This protein binds this small molecule.
Small molecule (SMILES): O=c1[nH]cnc2scc(-c3ccccc3)c12

Sequence of chain 1.A:
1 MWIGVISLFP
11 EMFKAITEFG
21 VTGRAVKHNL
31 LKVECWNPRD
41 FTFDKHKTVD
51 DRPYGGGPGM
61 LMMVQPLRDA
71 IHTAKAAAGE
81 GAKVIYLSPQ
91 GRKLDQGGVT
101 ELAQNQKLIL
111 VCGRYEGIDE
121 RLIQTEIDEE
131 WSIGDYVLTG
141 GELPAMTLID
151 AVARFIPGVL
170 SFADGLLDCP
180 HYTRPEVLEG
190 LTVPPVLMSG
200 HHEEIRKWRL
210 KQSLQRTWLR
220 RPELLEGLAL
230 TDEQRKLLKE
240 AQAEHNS

Binding-site contacts:
Ligand atom C6 contacts residue THR139 of chain 1.A at 3.7 Å.
Ligand atom S9 contacts residue LEU87 of chain 1.A at 3.5 Å.
Ligand atom C15 contacts residue GLY134 of chain 1.A at 3.2 Å.
Ligand atom C2 contacts residue TYR86 of chain 1.A at 4.0 Å (hydrophobic).
Ligand atom C3 contacts residue LEU87 of chain 1.A at 3.6 Å (hydrophobic).
Ligand atom C1 contacts residue TYR115 of chain 1.A at 3.9 Å (hydrophobic).
Ligand atom C6 contacts residue LEU138 of chain 1.A at 3.3 Å (hydrophobic).
Ligand atom C12 contacts residue LEU138 of chain 1.A at 3.9 Å (hydrophobic).
Ligand atom O13 contacts residue PRO89 of chain 1.A at 3.8 Å.
Ligand atom C5 contacts residue GLY140 of chain 1.A at 3.6 Å.
Ligand atom C4 contacts residue GLY140 of chain 1.A at 4.0 Å.
Ligand atom C1 contacts residue GLY113 of chain 1.A at 3.8 Å.
Ligand atom C8 contacts residue GLY141 of chain 1.A at 3.9 Å.
Ligand atom C12 contacts residue PRO89 of chain 1.A at 3.8 Å (hydrophobic).
Ligand atom C2 contacts residue GLY113 of chain 1.A at 3.8 Å.
Ligand atom C10 contacts residue SER88 of chain 1.A at 4.1 Å.
Ligand atom N14 contacts residue TYR136 of chain 1.A at 2.6 Å (h-bond).
Ligand atom C8 contacts residue LEU87 of chain 1.A at 3.1 Å (hydrophobic).
Ligand atom O13 contacts residue VAL137 of chain 1.A at 3.8 Å.
Ligand atom C6 contacts residue GLY140 of chain 1.A at 3.5 Å.
Ligand atom C15 contacts residue TYR136 of chain 1.A at 3.3 Å (hydrophobic).
Ligand atom O13 contacts residue LEU138 of chain 1.A at 3.0 Å (h-bond).
Ligand atom C10 contacts residue PRO89 of chain 1.A at 4.0 Å (hydrophobic).
Ligand atom O13 contacts residue TYR136 of chain 1.A at 3.8 Å.
Ligand atom C10 contacts residue PRO144 of chain 1.A at 3.9 Å (hydrophobic).
Ligand atom C8 contacts residue PRO144 of chain 1.A at 3.9 Å (hydrophobic).
Ligand atom C5 contacts residue LEU138 of chain 1.A at 3.5 Å (hydrophobic).
Ligand atom C8 contacts residue SER88 of chain 1.A at 3.5 Å.
Ligand atom C7 contacts residue PRO89 of chain 1.A at 3.9 Å (hydrophobic).
Ligand atom N14 contacts residue GLY134 of chain 1.A at 4.0 Å.
Ligand atom N16 contacts residue GLY134 of chain 1.A at 4.0 Å.
Ligand atom S9 contacts residue SER88 of chain 1.A at 3.4 Å (h-bond).
Ligand atom N16 contacts residue SER132 of chain 1.A at 3.5 Å (h-bond).
Ligand atom C15 contacts residue SER132 of chain 1.A at 3.6 Å.
Ligand atom C11 contacts residue PRO89 of chain 1.A at 3.8 Å (hydrophobic).
Ligand atom N16 contacts residue ILE133 of chain 1.A at 3.3 Å (h-bond).
Ligand atom C12 contacts residue TYR136 of chain 1.A at 3.6 Å (hydrophobic).
Ligand atom C15 contacts residue ILE133 of chain 1.A at 4.0 Å (hydrophobic).
Ligand atom S9 contacts residue TRP131 of chain 1.A at 4.0 Å.
Ligand atom S9 contacts residue PRO144 of chain 1.A at 3.5 Å.